A small-molecule ligand and the protein it binds are described below.
Small molecule (SMILES): CCCCCCCCCCCCOc1cccc(O)c1C(=O)O

Binding-site contacts:
Ligand atom C4 contacts residue HIS103 of chain 1.B at 3.5 Å.
Ligand atom C12 contacts residue GLU96 of chain 1.B at 3.9 Å.
Ligand atom C10 contacts residue LEU100 of chain 1.B at 4.0 Å (hydrophobic).
Ligand atom C1 contacts residue SER55 of chain 1.B at 3.4 Å.
Ligand atom C11 contacts residue LEU100 of chain 1.B at 3.9 Å (hydrophobic).
Ligand atom C16 contacts residue LEU93 of chain 1.B at 3.1 Å (hydrophobic).
Ligand atom C2 contacts residue SER55 of chain 1.B at 3.9 Å.
Ligand atom C10 contacts residue GLU96 of chain 1.B at 3.3 Å.
Ligand atom O3 contacts residue HIS103 of chain 1.B at 3.8 Å.
Ligand atom C19 contacts residue HIS103 of chain 1.B at 3.5 Å.
Ligand atom C4 contacts residue VAL105 of chain 1.B at 3.9 Å (hydrophobic).
Ligand atom C12 contacts residue ARG51 of chain 1.B at 3.8 Å.
Ligand atom C13 contacts residue VAL50 of chain 1.B at 3.6 Å (hydrophobic).
Ligand atom C1 contacts residue HIS103 of chain 1.B at 3.4 Å.
Ligand atom C2 contacts residue ASN59 of chain 1.B at 3.9 Å.
Ligand atom O1 contacts residue HIS103 of chain 1.B at 3.6 Å.
Ligand atom C17 contacts residue LEU107 of chain 1.B at 3.7 Å (hydrophobic).
Ligand atom O4 contacts residue SER55 of chain 1.B at 3.6 Å.
Ligand atom C5 contacts residue HIS103 of chain 1.B at 3.6 Å.
Ligand atom O3 contacts residue SER55 of chain 1.B at 3.3 Å (h-bond).
Ligand atom C3 contacts residue HIS103 of chain 1.B at 3.4 Å.
Ligand atom C3 contacts residue ASN59 of chain 1.B at 4.0 Å.
Ligand atom C8 contacts residue SER99 of chain 1.B at 3.6 Å.
Ligand atom C18 contacts residue LEU93 of chain 1.B at 2.8 Å (hydrophobic).
Ligand atom C7 contacts residue SER99 of chain 1.B at 3.5 Å.
Ligand atom C15 contacts residue LEU93 of chain 1.B at 3.7 Å (hydrophobic).
Ligand atom C3 contacts residue ALA58 of chain 1.B at 3.3 Å (hydrophobic).
Ligand atom C6 contacts residue HIS103 of chain 1.B at 3.8 Å.
Ligand atom C5 contacts residue VAL54 of chain 1.B at 4.0 Å (hydrophobic).
Ligand atom O2 contacts residue SER55 of chain 1.B at 3.7 Å.
Ligand atom C14 contacts residue LEU100 of chain 1.B at 3.9 Å (hydrophobic).
Ligand atom C2 contacts residue HIS103 of chain 1.B at 3.2 Å.
Ligand atom C4 contacts residue ALA58 of chain 1.B at 3.3 Å (hydrophobic).
Ligand atom C17 contacts residue LEU93 of chain 1.B at 3.4 Å (hydrophobic).
Ligand atom C9 contacts residue LEU100 of chain 1.B at 3.9 Å (hydrophobic).
Ligand atom O1 contacts residue ASN59 of chain 1.B at 3.0 Å (h-bond).
Ligand atom C7 contacts residue HIS103 of chain 1.B at 3.7 Å.
Ligand atom C6 contacts residue SER55 of chain 1.B at 3.6 Å.
Ligand atom C19 contacts residue SER55 of chain 1.B at 3.1 Å.
Ligand atom O4 contacts residue HIS103 of chain 1.B at 3.9 Å.

Sequence of chain 1.B:
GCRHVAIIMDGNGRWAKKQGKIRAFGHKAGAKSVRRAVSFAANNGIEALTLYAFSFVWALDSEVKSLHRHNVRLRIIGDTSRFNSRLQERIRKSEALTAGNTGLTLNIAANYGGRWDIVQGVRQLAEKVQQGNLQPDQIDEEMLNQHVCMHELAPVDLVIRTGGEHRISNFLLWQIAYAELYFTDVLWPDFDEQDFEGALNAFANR